Binding-site contacts:
Ligand atom O20 contacts residue ILE54 of chain 1.A at 3.7 Å.
Ligand atom N24 contacts residue LYS58 of chain 1.A at 4.2 Å.
Ligand atom C22 contacts residue ILE54 of chain 1.A at 4.2 Å (hydrophobic).
Ligand atom C12 contacts residue LEU75 of chain 1.A at 3.5 Å (hydrophobic).
Ligand atom C20 contacts residue VAL72 of chain 1.A at 3.9 Å (hydrophobic).
Ligand atom C24 contacts residue VAL72 of chain 1.A at 3.9 Å (hydrophobic).
Ligand atom C14 contacts residue MET53 of chain 1.A at 4.2 Å (hydrophobic).
Ligand atom C14 contacts residue LEU50 of chain 1.A at 3.2 Å (hydrophobic).
Ligand atom O20 contacts residue VAL72 of chain 1.A at 3.9 Å.
Ligand atom C21 contacts residue ILE54 of chain 1.A at 3.5 Å (hydrophobic).
Ligand atom C22 contacts residue VAL72 of chain 1.A at 3.9 Å (hydrophobic).
Ligand atom C1 contacts residue GLU76 of chain 1.A at 3.8 Å.
Ligand atom C5 contacts residue VAL72 of chain 1.A at 4.0 Å (hydrophobic).
Ligand atom C21 contacts residue VAL72 of chain 1.A at 3.8 Å (hydrophobic).
Ligand atom C25 contacts residue LYS58 of chain 1.A at 4.0 Å.
Ligand atom C15 contacts residue ILE54 of chain 1.A at 3.8 Å (hydrophobic).
Ligand atom C9 contacts residue TRP79 of chain 1.A at 3.5 Å (hydrophobic).
Ligand atom C14 contacts residue ILE54 of chain 1.A at 3.8 Å (hydrophobic).
Ligand atom C24 contacts residue LEU68 of chain 1.A at 4.0 Å (hydrophobic).
Ligand atom C13 contacts residue LEU75 of chain 1.A at 4.0 Å (hydrophobic).
Ligand atom C20 contacts residue ILE54 of chain 1.A at 3.7 Å (hydrophobic).
Ligand atom C22 contacts residue LEU75 of chain 1.A at 3.7 Å (hydrophobic).
Ligand atom C13 contacts residue TRP79 of chain 1.A at 3.5 Å (hydrophobic).
Ligand atom C10 contacts residue TRP79 of chain 1.A at 4.1 Å (hydrophobic).
Ligand atom C6 contacts residue VAL72 of chain 1.A at 3.5 Å (hydrophobic).
Ligand atom C22 contacts residue GLU76 of chain 1.A at 4.3 Å.
Ligand atom C6 contacts residue GLU76 of chain 1.A at 3.3 Å.
Ligand atom C23 contacts residue VAL72 of chain 1.A at 4.0 Å (hydrophobic).
Ligand atom C12 contacts residue TRP79 of chain 1.A at 3.6 Å (hydrophobic).
Ligand atom C15 contacts residue LEU50 of chain 1.A at 3.5 Å (hydrophobic).
Ligand atom C13 contacts residue LEU50 of chain 1.A at 3.7 Å (hydrophobic).
Ligand atom C25 contacts residue GLN71 of chain 1.A at 3.6 Å.
Ligand atom N24 contacts residue LEU68 of chain 1.A at 3.9 Å.
Ligand atom C26 contacts residue LYS58 of chain 1.A at 3.5 Å.
Ligand atom C25 contacts residue ILE54 of chain 1.A at 4.0 Å (hydrophobic).
Ligand atom C21 contacts residue LEU75 of chain 1.A at 3.7 Å (hydrophobic).
Ligand atom C13 contacts residue MET53 of chain 1.A at 3.8 Å (hydrophobic).
Ligand atom C4 contacts residue GLU76 of chain 1.A at 4.2 Å.
Ligand atom C5 contacts residue GLU76 of chain 1.A at 3.5 Å.
Ligand atom N24 contacts residue GLN71 of chain 1.A at 3.9 Å.

A small-molecule ligand and the protein it binds are described below.
Small molecule (SMILES): CC/C(=C(\c1ccc(O)cc1)c1ccc(OCCN(C)C)cc1)c1ccccc1

Sequence of chain 1.A:
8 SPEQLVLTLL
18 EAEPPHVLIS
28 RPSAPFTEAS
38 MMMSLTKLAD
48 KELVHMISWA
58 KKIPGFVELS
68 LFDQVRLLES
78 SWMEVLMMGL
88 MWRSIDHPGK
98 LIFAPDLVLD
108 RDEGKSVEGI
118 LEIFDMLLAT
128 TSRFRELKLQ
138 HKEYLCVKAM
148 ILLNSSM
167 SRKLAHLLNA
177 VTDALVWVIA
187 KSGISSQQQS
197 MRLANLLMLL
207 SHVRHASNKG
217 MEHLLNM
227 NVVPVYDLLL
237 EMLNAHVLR